Sequence of chain 1.D:
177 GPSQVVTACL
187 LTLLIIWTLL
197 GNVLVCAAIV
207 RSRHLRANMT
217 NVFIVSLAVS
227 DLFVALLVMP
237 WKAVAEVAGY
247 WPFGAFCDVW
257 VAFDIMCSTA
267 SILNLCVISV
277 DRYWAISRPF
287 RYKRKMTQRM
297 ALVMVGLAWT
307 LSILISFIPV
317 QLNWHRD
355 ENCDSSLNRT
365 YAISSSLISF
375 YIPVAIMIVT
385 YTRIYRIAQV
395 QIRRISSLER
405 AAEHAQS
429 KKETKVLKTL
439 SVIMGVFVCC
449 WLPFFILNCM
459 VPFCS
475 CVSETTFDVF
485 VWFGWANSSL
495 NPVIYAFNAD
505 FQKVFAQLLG

Binding-site contacts:
Ligand atom C23 contacts residue ILE311 of chain 1.D at 3.7 Å (hydrophobic).
Ligand atom C14 contacts residue TRP320 of chain 1.D at 3.7 Å (hydrophobic).
Ligand atom C6 contacts residue TRP320 of chain 1.D at 4.1 Å (hydrophobic).
Ligand atom C24 contacts residue ILE311 of chain 1.D at 3.6 Å (hydrophobic).
Ligand atom C17 contacts residue TRP320 of chain 1.D at 4.2 Å (hydrophobic).
Ligand atom C16 contacts residue TRP320 of chain 1.D at 3.9 Å (hydrophobic).
Ligand atom C9 contacts residue TRP320 of chain 1.D at 4.0 Å (hydrophobic).
Ligand atom C5 contacts residue TRP320 of chain 1.D at 4.4 Å (hydrophobic).
Ligand atom C27 contacts residue LEU310 of chain 1.D at 3.6 Å (hydrophobic).
Ligand atom C2 contacts residue ASN362 of chain 1.D at 4.3 Å.
Ligand atom C1 contacts residue TRP320 of chain 1.D at 3.5 Å (hydrophobic).
Ligand atom C19 contacts residue THR364 of chain 1.D at 4.3 Å.
Ligand atom C11 contacts residue TYR365 of chain 1.D at 4.3 Å (hydrophobic).
Ligand atom C18 contacts residue SER368 of chain 1.D at 4.4 Å.
Ligand atom C12 contacts residue TRP320 of chain 1.D at 4.3 Å (hydrophobic).
Ligand atom C13 contacts residue TRP320 of chain 1.D at 4.4 Å (hydrophobic).
Ligand atom C20 contacts residue SER368 of chain 1.D at 4.0 Å.
Ligand atom C11 contacts residue TRP320 of chain 1.D at 4.3 Å (hydrophobic).
Ligand atom C15 contacts residue TRP320 of chain 1.D at 3.8 Å (hydrophobic).
Ligand atom C23 contacts residue ILE372 of chain 1.D at 3.7 Å (hydrophobic).
Ligand atom C7 contacts residue TRP320 of chain 1.D at 4.0 Å (hydrophobic).
Ligand atom C24 contacts residue ILE372 of chain 1.D at 4.0 Å (hydrophobic).
Ligand atom C26 contacts residue ILE372 of chain 1.D at 4.4 Å (hydrophobic).
Ligand atom C2 contacts residue TRP320 of chain 1.D at 4.2 Å (hydrophobic).
Ligand atom C11 contacts residue THR364 of chain 1.D at 4.3 Å.
Ligand atom C12 contacts residue TYR365 of chain 1.D at 4.0 Å (hydrophobic).
Ligand atom C18 contacts residue THR364 of chain 1.D at 4.3 Å.
Ligand atom C22 contacts residue ILE311 of chain 1.D at 4.2 Å (hydrophobic).
Ligand atom C3 contacts residue TRP320 of chain 1.D at 4.3 Å (hydrophobic).
Ligand atom C21 contacts residue ILE311 of chain 1.D at 3.9 Å (hydrophobic).
Ligand atom C21 contacts residue TYR365 of chain 1.D at 3.9 Å (hydrophobic).
Ligand atom C21 contacts residue SER368 of chain 1.D at 3.5 Å.
Ligand atom C27 contacts residue LEU307 of chain 1.D at 4.5 Å (hydrophobic).
Ligand atom C27 contacts residue ILE311 of chain 1.D at 4.5 Å (hydrophobic).
Ligand atom C8 contacts residue TRP320 of chain 1.D at 4.4 Å (hydrophobic).

This small molecule binds to this protein.
Small molecule (SMILES): CC(C)CCC[C@@H](C)[C@H]1CC[C@H]2[C@@H]3CC=C4C[C@@H](O)CC[C@]4(C)[C@H]3CC[C@]12C